Sequence of chain 1.B:
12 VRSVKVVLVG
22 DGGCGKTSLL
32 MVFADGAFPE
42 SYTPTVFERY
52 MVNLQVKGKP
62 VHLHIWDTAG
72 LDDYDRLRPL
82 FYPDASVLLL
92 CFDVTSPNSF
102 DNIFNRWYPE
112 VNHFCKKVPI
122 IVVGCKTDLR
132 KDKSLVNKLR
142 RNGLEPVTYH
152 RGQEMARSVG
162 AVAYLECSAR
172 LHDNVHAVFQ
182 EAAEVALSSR

Binding-site contacts:
Ligand atom O1B contacts residue LYS27 of chain 1.B at 2.8 Å (salt-bridge).
Ligand atom O1B contacts residue GLY26 of chain 1.B at 3.3 Å (h-bond).
Ligand atom O6 contacts residue LYS127 of chain 1.B at 3.3 Å.
Ligand atom PG contacts residue MG1 of chain 1.I at 3.2 Å.
Ligand atom O2G contacts residue THR46 of chain 1.B at 2.9 Å (h-bond).
Ligand atom O2B contacts residue MG1 of chain 1.I at 2.2 Å.
Ligand atom O2A contacts residue TYR43 of chain 1.B at 3.3 Å.
Ligand atom O2G contacts residue MG1 of chain 1.I at 2.0 Å.
Ligand atom C6 contacts residue LYS127 of chain 1.B at 3.5 Å.
Ligand atom N3B contacts residue MG1 of chain 1.I at 3.3 Å.
Ligand atom O3G contacts residue LEU72 of chain 1.B at 3.3 Å.
Ligand atom O2' contacts residue PRO40 of chain 1.B at 2.8 Å (h-bond).
Ligand atom O1A contacts residue GLY26 of chain 1.B at 3.3 Å.
Ligand atom O1A contacts residue SER29 of chain 1.B at 2.7 Å (h-bond).
Ligand atom N1 contacts residue ARG171 of chain 1.B at 3.4 Å.
Ligand atom PB contacts residue MG1 of chain 1.I at 3.3 Å.
Ligand atom O1G contacts residue LYS27 of chain 1.B at 2.4 Å (salt-bridge).
Ligand atom O2B contacts residue THR28 of chain 1.B at 2.5 Å (h-bond).
Ligand atom O6 contacts residue ASP129 of chain 1.B at 3.1 Å (salt-bridge).
Ligand atom N2 contacts residue ARG171 of chain 1.B at 3.3 Å.
Ligand atom N1 contacts residue ASP129 of chain 1.B at 2.8 Å (salt-bridge).
Ligand atom O1G contacts residue GLY71 of chain 1.B at 3.1 Å (h-bond).
Ligand atom C5 contacts residue LYS127 of chain 1.B at 3.4 Å.
Ligand atom N2 contacts residue LEU130 of chain 1.B at 3.3 Å.
Ligand atom N3B contacts residue GLY24 of chain 1.B at 3.0 Å (h-bond).
Ligand atom C6 contacts residue ASP129 of chain 1.B at 3.4 Å.
Ligand atom O4' contacts residue LYS127 of chain 1.B at 3.0 Å (salt-bridge).
Ligand atom O3G contacts residue TYR43 of chain 1.B at 3.0 Å (h-bond).
Ligand atom O6 contacts residue ARG171 of chain 1.B at 3.1 Å (salt-bridge).
Ligand atom C8 contacts residue SER29 of chain 1.B at 3.4 Å.
Ligand atom N2 contacts residue ASP129 of chain 1.B at 3.1 Å (salt-bridge).
Ligand atom O6 contacts residue ALA170 of chain 1.B at 2.8 Å (h-bond).
Ligand atom N3B contacts residue TYR43 of chain 1.B at 3.2 Å.
Ligand atom O2' contacts residue PHE39 of chain 1.B at 3.4 Å.
Ligand atom C5' contacts residue TYR43 of chain 1.B at 3.5 Å (hydrophobic).
Ligand atom N9 contacts residue LYS127 of chain 1.B at 3.5 Å.
Ligand atom PB contacts residue LYS27 of chain 1.B at 3.4 Å.
Ligand atom O1A contacts residue THR28 of chain 1.B at 2.9 Å (h-bond).
Ligand atom O3A contacts residue GLY26 of chain 1.B at 3.1 Å (h-bond).
Ligand atom O1A contacts residue LYS27 of chain 1.B at 3.3 Å (salt-bridge).

A small-molecule ligand and the protein it binds are described below.
Small molecule (SMILES): Nc1nc2c(ncn2[C@@H]2O[C@H](CO[P](=O)(O)O[P](=O)(O)NP(=O)(O)O)[C@@H](O)[C@H]2O)c(=O)[nH]1